Sequence of chain 23.C:
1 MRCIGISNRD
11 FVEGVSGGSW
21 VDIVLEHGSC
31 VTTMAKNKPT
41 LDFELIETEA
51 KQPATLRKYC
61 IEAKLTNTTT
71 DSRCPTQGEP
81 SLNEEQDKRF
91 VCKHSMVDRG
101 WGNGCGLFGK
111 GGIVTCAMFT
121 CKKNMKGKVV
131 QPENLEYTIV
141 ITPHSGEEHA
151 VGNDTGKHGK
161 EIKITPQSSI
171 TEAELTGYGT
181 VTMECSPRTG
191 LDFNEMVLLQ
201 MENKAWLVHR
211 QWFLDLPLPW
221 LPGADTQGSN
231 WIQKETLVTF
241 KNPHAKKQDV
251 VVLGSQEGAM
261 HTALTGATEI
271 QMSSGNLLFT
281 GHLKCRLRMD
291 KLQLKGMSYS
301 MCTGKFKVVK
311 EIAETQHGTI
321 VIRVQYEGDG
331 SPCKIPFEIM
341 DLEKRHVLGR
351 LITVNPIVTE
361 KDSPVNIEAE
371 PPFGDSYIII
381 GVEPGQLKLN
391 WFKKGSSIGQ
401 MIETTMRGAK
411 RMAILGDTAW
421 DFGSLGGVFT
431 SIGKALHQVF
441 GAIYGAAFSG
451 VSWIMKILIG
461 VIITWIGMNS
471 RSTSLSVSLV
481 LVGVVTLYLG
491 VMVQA

Binding-site contacts:
Ligand atom C3 contacts residue ASN67 of chain 23.C at 3.8 Å.
Ligand atom C5 contacts residue ASN67 of chain 23.C at 3.8 Å.
Ligand atom C7 contacts residue ASN67 of chain 23.C at 3.7 Å.
Ligand atom O7 contacts residue ASN67 of chain 23.C at 4.1 Å.
Ligand atom O6 contacts residue ASN67 of chain 23.C at 3.7 Å.
Ligand atom C8 contacts residue MET118 of chain 23.C at 4.0 Å (hydrophobic).
Ligand atom N2 contacts residue ASN67 of chain 23.C at 2.8 Å (h-bond).
Ligand atom C4 contacts residue ASN67 of chain 23.C at 4.3 Å.
Ligand atom C1 contacts residue ASN67 of chain 23.C at 1.4 Å.
Ligand atom O5 contacts residue ASN67 of chain 23.C at 2.5 Å (h-bond).
Ligand atom C2 contacts residue ASN67 of chain 23.C at 2.4 Å.
Ligand atom C8 contacts residue ARG89 of chain 23.C at 4.1 Å.
Ligand atom C7 contacts residue PHE90 of chain 23.C at 4.3 Å (hydrophobic).
Ligand atom C8 contacts residue PHE90 of chain 23.C at 3.6 Å (hydrophobic).

The protein below binds the small molecule below.
Small molecule (SMILES): CC(=O)N[C@@H]1[C@@H](O)[C@H](O)[C@@H](CO)O[C@H]1O